Binding-site contacts:
Ligand atom C24 contacts residue TRP37 of chain 1.B at 3.9 Å (hydrophobic).
Ligand atom C15 contacts residue VAL299 of chain 1.A at 3.7 Å (hydrophobic).
Ligand atom C03 contacts residue GLY318 of chain 1.A at 3.7 Å.
Ligand atom C03 contacts residue SER317 of chain 1.A at 3.7 Å.
Ligand atom C13 contacts residue VAL299 of chain 1.A at 3.7 Å (hydrophobic).
Ligand atom C02 contacts residue PHE316 of chain 1.A at 3.7 Å (hydrophobic).
Ligand atom C14 contacts residue HEM1 of chain 1.C at 3.6 Å.
Ligand atom C02 contacts residue GLY318 of chain 1.A at 3.0 Å.
Ligand atom C16 contacts residue HEM1 of chain 1.C at 3.5 Å.
Ligand atom C11 contacts residue HEM1 of chain 1.C at 3.5 Å.
Ligand atom C05 contacts residue PRO297 of chain 1.A at 3.8 Å (hydrophobic).
Ligand atom F23 contacts residue LEU68 of chain 1.A at 3.3 Å.
Ligand atom C15 contacts residue HEM1 of chain 1.C at 3.7 Å.
Ligand atom C20 contacts residue TRP410 of chain 1.A at 3.8 Å (hydrophobic).
Ligand atom F23 contacts residue TRP37 of chain 1.B at 3.9 Å.
Ligand atom F23 contacts residue VAL67 of chain 1.A at 3.5 Å.
Ligand atom C03 contacts residue PRO297 of chain 1.A at 3.3 Å (hydrophobic).
Ligand atom N08 contacts residue TRP319 of chain 1.A at 3.0 Å (h-bond).
Ligand atom C06 contacts residue GLU324 of chain 1.A at 3.4 Å.
Ligand atom N08 contacts residue GLU324 of chain 1.A at 2.9 Å (salt-bridge).
Ligand atom C02 contacts residue HEM1 of chain 1.C at 3.6 Å.
Ligand atom C14 contacts residue VAL299 of chain 1.A at 3.4 Å (hydrophobic).
Ligand atom N18 contacts residue HEM1 of chain 1.C at 2.8 Å (h-bond).
Ligand atom N08 contacts residue PRO297 of chain 1.A at 3.8 Å.
Ligand atom S01 contacts residue GLY318 of chain 1.A at 3.8 Å.
Ligand atom N07 contacts residue GLU324 of chain 1.A at 2.6 Å (salt-bridge).
Ligand atom C04 contacts residue PRO297 of chain 1.A at 3.5 Å (hydrophobic).
Ligand atom C16 contacts residue GLU324 of chain 1.A at 3.6 Å.
Ligand atom C12 contacts residue HEM1 of chain 1.C at 3.5 Å.
Ligand atom C11 contacts residue GLU324 of chain 1.A at 3.5 Å.
Ligand atom C04 contacts residue VAL299 of chain 1.A at 3.6 Å (hydrophobic).
Ligand atom C02 contacts residue SER317 of chain 1.A at 3.4 Å.
Ligand atom N08 contacts residue TYR320 of chain 1.A at 3.9 Å.
Ligand atom C13 contacts residue HEM1 of chain 1.C at 3.4 Å.
Ligand atom N08 contacts residue HEM1 of chain 1.C at 3.9 Å.
Ligand atom C20 contacts residue HEM1 of chain 1.C at 3.5 Å.
Ligand atom S01 contacts residue HEM1 of chain 1.C at 3.2 Å.
Ligand atom C03 contacts residue PHE316 of chain 1.A at 3.5 Å (hydrophobic).
Ligand atom C19 contacts residue HEM1 of chain 1.C at 3.5 Å.
Ligand atom C17 contacts residue HEM1 of chain 1.C at 3.5 Å.

Sequence of chain 1.A:
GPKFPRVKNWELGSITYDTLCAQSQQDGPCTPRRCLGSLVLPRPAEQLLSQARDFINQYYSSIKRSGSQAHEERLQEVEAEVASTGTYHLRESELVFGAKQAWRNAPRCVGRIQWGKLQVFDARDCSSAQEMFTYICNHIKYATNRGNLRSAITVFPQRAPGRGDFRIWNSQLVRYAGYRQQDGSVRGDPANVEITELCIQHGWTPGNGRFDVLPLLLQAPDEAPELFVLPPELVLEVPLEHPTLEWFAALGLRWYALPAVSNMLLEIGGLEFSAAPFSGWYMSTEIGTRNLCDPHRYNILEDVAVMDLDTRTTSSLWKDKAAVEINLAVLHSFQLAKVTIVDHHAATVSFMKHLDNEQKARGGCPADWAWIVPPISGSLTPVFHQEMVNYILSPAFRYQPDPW

Sequence of chain 1.B:
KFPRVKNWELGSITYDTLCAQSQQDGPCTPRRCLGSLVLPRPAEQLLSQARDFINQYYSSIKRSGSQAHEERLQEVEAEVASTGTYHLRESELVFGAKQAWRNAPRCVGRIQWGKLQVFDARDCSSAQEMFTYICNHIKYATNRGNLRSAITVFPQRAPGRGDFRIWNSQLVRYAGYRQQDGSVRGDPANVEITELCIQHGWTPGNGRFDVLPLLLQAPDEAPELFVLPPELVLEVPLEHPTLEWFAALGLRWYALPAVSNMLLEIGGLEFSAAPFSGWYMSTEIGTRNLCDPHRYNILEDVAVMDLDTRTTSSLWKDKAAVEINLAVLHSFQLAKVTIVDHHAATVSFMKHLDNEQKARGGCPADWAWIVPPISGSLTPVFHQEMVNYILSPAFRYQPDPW

The small molecule below binds the protein below.
Small molecule (SMILES): [H]/N=C(/Nc1cccc(CNCCc2cccc(F)c2)c1)c1cccs1